Sequence of chain 1.A:
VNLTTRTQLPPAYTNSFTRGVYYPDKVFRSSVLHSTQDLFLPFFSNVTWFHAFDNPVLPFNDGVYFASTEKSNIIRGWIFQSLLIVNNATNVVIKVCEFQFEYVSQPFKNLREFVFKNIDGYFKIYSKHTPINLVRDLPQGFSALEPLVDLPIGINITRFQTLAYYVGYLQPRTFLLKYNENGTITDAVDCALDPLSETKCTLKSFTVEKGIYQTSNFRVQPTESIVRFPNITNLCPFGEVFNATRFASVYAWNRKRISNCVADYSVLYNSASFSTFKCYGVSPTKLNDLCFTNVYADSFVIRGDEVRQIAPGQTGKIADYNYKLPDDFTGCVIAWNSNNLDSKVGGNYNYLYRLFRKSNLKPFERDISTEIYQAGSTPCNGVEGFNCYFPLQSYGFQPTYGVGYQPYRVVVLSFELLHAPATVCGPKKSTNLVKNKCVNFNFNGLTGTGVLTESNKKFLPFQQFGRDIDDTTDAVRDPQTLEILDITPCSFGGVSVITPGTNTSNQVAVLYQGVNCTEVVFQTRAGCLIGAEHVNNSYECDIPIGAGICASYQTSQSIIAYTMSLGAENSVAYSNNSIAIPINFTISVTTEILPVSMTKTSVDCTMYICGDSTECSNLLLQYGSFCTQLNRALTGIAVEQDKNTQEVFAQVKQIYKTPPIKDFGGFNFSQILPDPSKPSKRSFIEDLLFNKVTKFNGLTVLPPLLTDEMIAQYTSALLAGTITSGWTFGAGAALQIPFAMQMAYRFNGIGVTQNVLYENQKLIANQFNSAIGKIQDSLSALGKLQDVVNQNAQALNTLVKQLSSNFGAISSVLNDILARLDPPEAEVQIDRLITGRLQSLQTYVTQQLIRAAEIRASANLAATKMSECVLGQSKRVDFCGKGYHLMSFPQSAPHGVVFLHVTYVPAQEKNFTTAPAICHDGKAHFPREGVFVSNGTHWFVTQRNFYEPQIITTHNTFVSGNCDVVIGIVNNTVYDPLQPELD

Binding-site contacts:
Ligand atom C7 contacts residue GLN608 of chain 1.A at 4.1 Å.
Ligand atom C1 contacts residue GLN608 of chain 1.A at 3.9 Å.
Ligand atom C2 contacts residue ASN359 of chain 1.A at 2.5 Å.
Ligand atom O7 contacts residue ASN359 of chain 1.A at 4.2 Å.
Ligand atom O5 contacts residue ILE360 of chain 1.A at 4.1 Å.
Ligand atom C7 contacts residue ASN359 of chain 1.A at 3.3 Å.
Ligand atom C1 contacts residue ASN359 of chain 1.A at 1.4 Å.
Ligand atom C8 contacts residue ASN359 of chain 1.A at 3.3 Å.
Ligand atom C4 contacts residue ASN359 of chain 1.A at 4.3 Å.
Ligand atom C6 contacts residue ASN359 of chain 1.A at 4.4 Å.
Ligand atom N2 contacts residue GLN608 of chain 1.A at 3.6 Å (h-bond).
Ligand atom C5 contacts residue ASN359 of chain 1.A at 3.7 Å.
Ligand atom O5 contacts residue ASN359 of chain 1.A at 2.4 Å (h-bond).
Ligand atom C2 contacts residue GLN608 of chain 1.A at 4.3 Å.
Ligand atom O7 contacts residue GLN608 of chain 1.A at 4.1 Å.
Ligand atom N2 contacts residue ASN359 of chain 1.A at 2.8 Å (h-bond).
Ligand atom O7 contacts residue LEU610 of chain 1.A at 3.7 Å.
Ligand atom C3 contacts residue ASN359 of chain 1.A at 3.8 Å.

This protein binds this small molecule.
Small molecule (SMILES): CC(=O)N[C@@H]1[C@@H](O)[C@H](O)[C@@H](CO)O[C@H]1O